Binding-site contacts:
Ligand atom N1 contacts residue ASP119 of chain 1.A at 2.8 Å (salt-bridge).
Ligand atom O2G contacts residue LYS16 of chain 1.A at 2.6 Å (salt-bridge).
Ligand atom O1G contacts residue MG1 of chain 1.C at 2.0 Å.
Ligand atom N3B contacts residue GLY13 of chain 1.A at 3.1 Å (h-bond).
Ligand atom O2' contacts residue VAL29 of chain 1.A at 2.7 Å (h-bond).
Ligand atom O3' contacts residue ASP30 of chain 1.A at 2.9 Å (salt-bridge).
Ligand atom N3B contacts residue MG1 of chain 1.C at 3.5 Å.
Ligand atom O2' contacts residue ASP30 of chain 1.A at 3.2 Å (salt-bridge).
Ligand atom O3A contacts residue GLY15 of chain 1.A at 3.2 Å (h-bond).
Ligand atom O2A contacts residue TYR32 of chain 1.A at 3.2 Å.
Ligand atom O3G contacts residue PRO34 of chain 1.A at 3.4 Å.
Ligand atom O1A contacts residue GLY15 of chain 1.A at 3.2 Å.
Ligand atom O2G contacts residue GLY60 of chain 1.A at 2.9 Å (h-bond).
Ligand atom PG contacts residue MG1 of chain 1.C at 3.2 Å.
Ligand atom O2B contacts residue MG1 of chain 1.C at 2.1 Å.
Ligand atom O3G contacts residue TYR32 of chain 1.A at 2.6 Å (h-bond).
Ligand atom PB contacts residue MG1 of chain 1.C at 3.3 Å.
Ligand atom O1B contacts residue LYS16 of chain 1.A at 2.8 Å (salt-bridge).
Ligand atom O1B contacts residue GLY13 of chain 1.A at 3.5 Å (h-bond).
Ligand atom O1A contacts residue SER17 of chain 1.A at 3.3 Å (h-bond).
Ligand atom O2B contacts residue SER17 of chain 1.A at 2.9 Å (h-bond).
Ligand atom O6 contacts residue ALA146 of chain 1.A at 2.9 Å (h-bond).
Ligand atom N3B contacts residue TYR32 of chain 1.A at 3.1 Å.
Ligand atom C6 contacts residue ASN117 of chain 1.A at 3.2 Å.
Ligand atom O1G contacts residue THR35 of chain 1.A at 2.8 Å (h-bond).
Ligand atom N2 contacts residue ASP119 of chain 1.A at 2.9 Å (salt-bridge).
Ligand atom N7 contacts residue ASN116 of chain 1.A at 3.1 Å (h-bond).
Ligand atom C4 contacts residue ASN117 of chain 1.A at 3.3 Å.
Ligand atom O6 contacts residue ASN116 of chain 1.A at 3.2 Å (h-bond).
Ligand atom N3 contacts residue ASN117 of chain 1.A at 3.3 Å (h-bond).
Ligand atom O6 contacts residue SER145 of chain 1.A at 3.4 Å.
Ligand atom C5 contacts residue ASN117 of chain 1.A at 3.3 Å.
Ligand atom O1A contacts residue ALA18 of chain 1.A at 2.8 Å (h-bond).
Ligand atom O1B contacts residue GLY15 of chain 1.A at 3.0 Å (h-bond).
Ligand atom O1B contacts residue VAL14 of chain 1.A at 3.3 Å (h-bond).
Ligand atom N1 contacts residue ASN117 of chain 1.A at 3.1 Å (h-bond).
Ligand atom O2' contacts residue PHE28 of chain 1.A at 3.4 Å.
Ligand atom C2' contacts residue VAL29 of chain 1.A at 3.5 Å (hydrophobic).
Ligand atom C2 contacts residue ASN117 of chain 1.A at 3.2 Å.
Ligand atom O6 contacts residue ASN117 of chain 1.A at 3.3 Å (h-bond).

A protein and the small-molecule ligand that binds it are described below.
Small molecule (SMILES): Nc1nc2c(ncn2[C@@H]2O[C@H](CO[P](=O)(O)O[P](=O)(O)NP(=O)(O)O)[C@@H](O)[C@H]2O)c(=O)[nH]1

Sequence of chain 1.A:
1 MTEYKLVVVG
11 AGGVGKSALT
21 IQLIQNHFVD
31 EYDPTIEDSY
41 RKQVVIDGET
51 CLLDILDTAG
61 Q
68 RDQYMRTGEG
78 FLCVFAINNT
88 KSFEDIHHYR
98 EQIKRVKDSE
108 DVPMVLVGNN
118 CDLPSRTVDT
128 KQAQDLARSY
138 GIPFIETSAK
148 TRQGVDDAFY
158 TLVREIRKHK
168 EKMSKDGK